This protein binds this small molecule.
Small molecule (SMILES): CC(=O)N[C@H]1[C@H](O[C@H]2[C@H](O)[C@@H](NC(C)=O)CO[C@@H]2CO)O[C@H](CO)[C@@H](O)[C@@H]1O

Binding-site contacts:
Ligand atom N2 contacts residue ASN17 of chain 1.B at 2.9 Å (h-bond).
Ligand atom C4 contacts residue ASN17 of chain 1.B at 4.2 Å.
Ligand atom C1 contacts residue ASN137 of chain 1.B at 4.1 Å.
Ligand atom C3 contacts residue ASN17 of chain 1.B at 3.8 Å.
Ligand atom O7 contacts residue ASN17 of chain 1.B at 4.5 Å.
Ligand atom C7 contacts residue ASN17 of chain 1.B at 3.6 Å.
Ligand atom C8 contacts residue ASN17 of chain 1.B at 3.9 Å.
Ligand atom O5 contacts residue ASN137 of chain 1.B at 3.7 Å.
Ligand atom C2 contacts residue ASN17 of chain 1.B at 2.5 Å.
Ligand atom C1 contacts residue ASN17 of chain 1.B at 1.4 Å.
Ligand atom O7 contacts residue CYS15 of chain 1.B at 2.9 Å (h-bond).
Ligand atom C6 contacts residue ASN137 of chain 1.B at 3.8 Å.
Ligand atom O5 contacts residue ASN17 of chain 1.B at 2.4 Å (h-bond).
Ligand atom C7 contacts residue CYS15 of chain 1.B at 4.0 Å (hydrophobic).
Ligand atom O6 contacts residue ASN137 of chain 1.B at 3.0 Å (h-bond).
Ligand atom C5 contacts residue ASN17 of chain 1.B at 3.6 Å.
Ligand atom O7 contacts residue VAL16 of chain 1.B at 4.4 Å.
Ligand atom C5 contacts residue ASN137 of chain 1.B at 3.5 Å.

Sequence of chain 1.B:
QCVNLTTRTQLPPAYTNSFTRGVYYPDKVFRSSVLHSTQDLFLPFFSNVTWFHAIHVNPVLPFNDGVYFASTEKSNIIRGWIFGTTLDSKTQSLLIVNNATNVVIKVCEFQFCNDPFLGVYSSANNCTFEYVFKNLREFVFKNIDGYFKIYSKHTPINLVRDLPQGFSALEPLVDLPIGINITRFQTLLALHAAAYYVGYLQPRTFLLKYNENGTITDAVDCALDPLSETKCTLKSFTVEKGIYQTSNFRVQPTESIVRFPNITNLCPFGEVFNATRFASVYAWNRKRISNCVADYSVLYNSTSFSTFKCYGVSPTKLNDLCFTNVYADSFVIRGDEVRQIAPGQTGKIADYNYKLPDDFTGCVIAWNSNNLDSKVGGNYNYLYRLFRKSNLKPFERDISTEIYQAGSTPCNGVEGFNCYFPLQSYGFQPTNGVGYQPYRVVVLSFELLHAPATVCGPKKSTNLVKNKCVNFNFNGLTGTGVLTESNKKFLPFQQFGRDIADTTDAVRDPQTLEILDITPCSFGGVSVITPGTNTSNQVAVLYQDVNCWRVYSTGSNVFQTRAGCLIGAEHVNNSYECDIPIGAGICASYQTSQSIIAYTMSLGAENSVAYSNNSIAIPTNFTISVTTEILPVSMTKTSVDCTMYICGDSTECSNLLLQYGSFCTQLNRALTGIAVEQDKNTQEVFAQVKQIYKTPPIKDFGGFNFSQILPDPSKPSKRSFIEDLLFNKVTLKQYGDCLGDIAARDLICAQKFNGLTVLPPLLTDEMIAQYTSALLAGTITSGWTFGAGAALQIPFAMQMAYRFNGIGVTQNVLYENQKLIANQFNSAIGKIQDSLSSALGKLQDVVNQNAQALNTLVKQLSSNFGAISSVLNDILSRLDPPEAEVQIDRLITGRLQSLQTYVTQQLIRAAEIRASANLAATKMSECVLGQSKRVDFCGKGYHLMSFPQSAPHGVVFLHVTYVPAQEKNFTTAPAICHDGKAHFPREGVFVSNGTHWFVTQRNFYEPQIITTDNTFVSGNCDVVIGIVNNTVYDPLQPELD